This small molecule binds to this protein.
Small molecule (SMILES): NC(=[NH2+])c1ccc2[nH]c(-c3cccc(-c4ccccc4)c3[O-])cc2c1

Binding-site contacts:
Ligand atom C3 contacts residue SER177 of chain 1.A at 3.4 Å.
Ligand atom C4B contacts residue HIS40 of chain 1.A at 3.3 Å.
Ligand atom N3 contacts residue SER177 of chain 1.A at 2.5 Å (h-bond).
Ligand atom C7 contacts residue ASP171 of chain 1.A at 3.6 Å.
Ligand atom C2' contacts residue GLN174 of chain 1.A at 3.5 Å.
Ligand atom N2 contacts residue TRP193 of chain 1.A at 3.7 Å.
Ligand atom C3 contacts residue VAL191 of chain 1.A at 3.6 Å (hydrophobic).
Ligand atom O6' contacts residue SER177 of chain 1.A at 2.2 Å (h-bond).
Ligand atom N1 contacts residue SER172 of chain 1.A at 3.4 Å (h-bond).
Ligand atom C3' contacts residue GLN174 of chain 1.A at 3.5 Å.
Ligand atom C5B contacts residue HIS40 of chain 1.A at 3.6 Å.
Ligand atom C4 contacts residue SER177 of chain 1.A at 3.2 Å.
Ligand atom C5 contacts residue CYS173 of chain 1.A at 3.8 Å (hydrophobic).
Ligand atom C6' contacts residue SER177 of chain 1.A at 3.5 Å.
Ligand atom C3 contacts residue CYS173 of chain 1.A at 3.8 Å (hydrophobic).
Ligand atom N1 contacts residue CYS197 of chain 1.A at 3.8 Å.
Ligand atom CN4 contacts residue GLN174 of chain 1.A at 3.8 Å.
Ligand atom C8 contacts residue GLN174 of chain 1.A at 3.5 Å.
Ligand atom C3 contacts residue SER192 of chain 1.A at 3.9 Å.
Ligand atom C2 contacts residue SER172 of chain 1.A at 3.7 Å.
Ligand atom C1 contacts residue TRP193 of chain 1.A at 3.9 Å (hydrophobic).
Ligand atom C3B contacts residue CYS25 of chain 1.A at 3.3 Å (hydrophobic).
Ligand atom N1 contacts residue ASP171 of chain 1.A at 3.0 Å (salt-bridge).
Ligand atom N2 contacts residue ASP171 of chain 1.A at 3.1 Å (salt-bridge).
Ligand atom N3 contacts residue GLN174 of chain 1.A at 3.7 Å.
Ligand atom C1 contacts residue SER172 of chain 1.A at 3.7 Å.
Ligand atom C4 contacts residue CYS173 of chain 1.A at 3.8 Å (hydrophobic).
Ligand atom N1 contacts residue GLY194 of chain 1.A at 3.6 Å.
Ligand atom N2 contacts residue GLY204 of chain 1.A at 3.5 Å.
Ligand atom C8 contacts residue SER177 of chain 1.A at 3.6 Å.
Ligand atom O6' contacts residue HIS40 of chain 1.A at 3.0 Å (h-bond).
Ligand atom C1 contacts residue CYS173 of chain 1.A at 3.8 Å (hydrophobic).
Ligand atom C7 contacts residue GLY194 of chain 1.A at 3.8 Å.
Ligand atom N1 contacts residue GLY196 of chain 1.A at 2.7 Å (h-bond).
Ligand atom C2 contacts residue VAL191 of chain 1.A at 3.8 Å (hydrophobic).
Ligand atom C4 contacts residue GLN174 of chain 1.A at 3.9 Å.
Ligand atom C5 contacts residue GLN174 of chain 1.A at 3.7 Å.
Ligand atom C7 contacts residue SER172 of chain 1.A at 3.2 Å.
Ligand atom N2 contacts residue SER172 of chain 1.A at 3.0 Å (h-bond).
Ligand atom C1' contacts residue GLN174 of chain 1.A at 3.6 Å.

Sequence of chain 1.A:
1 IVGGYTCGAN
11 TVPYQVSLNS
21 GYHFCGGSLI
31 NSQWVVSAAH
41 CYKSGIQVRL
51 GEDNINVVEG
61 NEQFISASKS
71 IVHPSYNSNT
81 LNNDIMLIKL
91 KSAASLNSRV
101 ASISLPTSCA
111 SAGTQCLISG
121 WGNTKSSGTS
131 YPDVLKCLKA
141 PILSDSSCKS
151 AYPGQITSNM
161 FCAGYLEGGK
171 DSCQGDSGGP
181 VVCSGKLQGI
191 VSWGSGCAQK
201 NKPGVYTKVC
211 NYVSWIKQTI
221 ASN